The small molecule below binds the protein below.
Small molecule (SMILES): CC(=O)N[C@H]1[C@H](O[C@H]2[C@H](O)[C@@H](NC(C)=O)CO[C@@H]2CO)O[C@H](CO)[C@@H](O)[C@@H]1O

Sequence of chain 39.P:
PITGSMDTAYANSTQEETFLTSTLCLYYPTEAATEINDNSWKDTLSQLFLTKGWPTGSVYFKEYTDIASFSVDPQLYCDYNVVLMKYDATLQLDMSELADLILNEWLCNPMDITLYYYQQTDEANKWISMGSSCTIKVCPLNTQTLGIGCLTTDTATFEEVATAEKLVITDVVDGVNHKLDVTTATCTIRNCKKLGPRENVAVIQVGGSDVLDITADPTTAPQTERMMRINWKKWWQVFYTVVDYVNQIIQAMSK

Binding-site contacts:
Ligand atom O7 contacts residue ALA18 of chain 39.P at 4.3 Å.
Ligand atom O5 contacts residue ASN19 of chain 39.P at 2.9 Å (h-bond).
Ligand atom C7 contacts residue ALA18 of chain 39.P at 4.4 Å (hydrophobic).
Ligand atom C8 contacts residue TYR17 of chain 39.P at 3.4 Å (hydrophobic).
Ligand atom C7 contacts residue TYR17 of chain 39.P at 4.3 Å (hydrophobic).
Ligand atom N2 contacts residue ASN19 of chain 39.P at 4.0 Å.
Ligand atom C2 contacts residue ASN19 of chain 39.P at 3.6 Å.
Ligand atom C3 contacts residue ASN19 of chain 39.P at 4.4 Å.
Ligand atom C5 contacts residue ASN19 of chain 39.P at 3.6 Å.
Ligand atom C8 contacts residue ALA18 of chain 39.P at 4.0 Å (hydrophobic).
Ligand atom C1 contacts residue ASN19 of chain 39.P at 2.3 Å.